Sequence of chain 1.A:
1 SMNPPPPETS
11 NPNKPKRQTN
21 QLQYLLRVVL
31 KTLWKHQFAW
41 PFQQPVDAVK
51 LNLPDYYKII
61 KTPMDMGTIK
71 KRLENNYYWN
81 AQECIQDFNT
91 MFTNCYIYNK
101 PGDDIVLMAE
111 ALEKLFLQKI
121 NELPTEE

Binding-site contacts:
Ligand atom C11 contacts residue LEU53 of chain 1.A at 4.0 Å (hydrophobic).
Ligand atom C6 contacts residue ILE105 of chain 1.A at 4.0 Å (hydrophobic).
Ligand atom C1 contacts residue PRO41 of chain 1.A at 3.9 Å (hydrophobic).
Ligand atom N14 contacts residue LEU53 of chain 1.A at 3.6 Å.
Ligand atom C22 contacts residue LEU51 of chain 1.A at 4.1 Å (hydrophobic).
Ligand atom C10 contacts residue ASN99 of chain 1.A at 3.3 Å.
Ligand atom C25 contacts residue LEU51 of chain 1.A at 3.7 Å (hydrophobic).
Ligand atom C19 contacts residue LEU53 of chain 1.A at 4.1 Å (hydrophobic).
Ligand atom O13 contacts residue TYR98 of chain 1.A at 4.1 Å.
Ligand atom C5 contacts residue ILE105 of chain 1.A at 3.9 Å (hydrophobic).
Ligand atom C20 contacts residue PRO41 of chain 1.A at 3.8 Å (hydrophobic).
Ligand atom O13 contacts residue ASN99 of chain 1.A at 2.9 Å (h-bond).
Ligand atom C5 contacts residue PRO41 of chain 1.A at 4.0 Å (hydrophobic).
Ligand atom C11 contacts residue ASN99 of chain 1.A at 4.1 Å.
Ligand atom C2 contacts residue PHE42 of chain 1.A at 4.1 Å (hydrophobic).
Ligand atom C2 contacts residue ILE105 of chain 1.A at 4.0 Å (hydrophobic).
Ligand atom C1 contacts residue PHE42 of chain 1.A at 3.7 Å (hydrophobic).
Ligand atom C10 contacts residue TYR98 of chain 1.A at 3.9 Å (hydrophobic).
Ligand atom C4 contacts residue ILE105 of chain 1.A at 3.9 Å (hydrophobic).
Ligand atom C10 contacts residue ILE105 of chain 1.A at 4.1 Å (hydrophobic).
Ligand atom C22 contacts residue TRP40 of chain 1.A at 4.1 Å (hydrophobic).
Ligand atom C9 contacts residue ASN99 of chain 1.A at 3.4 Å.
Ligand atom C18 contacts residue ASN99 of chain 1.A at 4.1 Å.
Ligand atom C6 contacts residue PRO41 of chain 1.A at 3.2 Å (hydrophobic).
Ligand atom O13 contacts residue TYR56 of chain 1.A at 3.9 Å.
Ligand atom C3 contacts residue VAL46 of chain 1.A at 4.0 Å (hydrophobic).
Ligand atom C19 contacts residue ASN99 of chain 1.A at 3.6 Å.
Ligand atom C24 contacts residue LEU51 of chain 1.A at 3.8 Å (hydrophobic).
Ligand atom C2 contacts residue VAL46 of chain 1.A at 3.6 Å (hydrophobic).
Ligand atom C3 contacts residue ILE105 of chain 1.A at 3.8 Å (hydrophobic).
Ligand atom C1 contacts residue VAL46 of chain 1.A at 3.5 Å (hydrophobic).
Ligand atom C20 contacts residue LEU51 of chain 1.A at 3.9 Å (hydrophobic).
Ligand atom C25 contacts residue PRO41 of chain 1.A at 3.9 Å (hydrophobic).
Ligand atom C15 contacts residue LEU53 of chain 1.A at 3.9 Å (hydrophobic).
Ligand atom C23 contacts residue LEU51 of chain 1.A at 3.7 Å (hydrophobic).
Ligand atom C9 contacts residue ILE105 of chain 1.A at 4.1 Å (hydrophobic).
Ligand atom C6 contacts residue VAL46 of chain 1.A at 3.9 Å (hydrophobic).
Ligand atom C23 contacts residue TRP40 of chain 1.A at 3.7 Å (hydrophobic).
Ligand atom O13 contacts residue CYS95 of chain 1.A at 4.1 Å.
Ligand atom C24 contacts residue TRP40 of chain 1.A at 4.1 Å (hydrophobic).

This protein binds this small molecule.
Small molecule (SMILES): O=c1cc(N2CCOCC2)oc2c(-c3ccccc3)cccc12